Binding-site contacts:
Ligand atom N37 contacts residue GLN284 of chain 1.A at 3.4 Å.
Ligand atom C18 contacts residue SER345 of chain 1.A at 3.7 Å.
Ligand atom C32 contacts residue TYR313 of chain 1.A at 3.6 Å (hydrophobic).
Ligand atom C36 contacts residue GLN284 of chain 1.A at 3.7 Å.
Ligand atom C33 contacts residue GLN284 of chain 1.A at 3.6 Å.
Ligand atom N22 contacts residue SER345 of chain 1.A at 2.9 Å (h-bond).
Ligand atom C29 contacts residue TYR313 of chain 1.A at 3.4 Å (hydrophobic).
Ligand atom C30 contacts residue TYR313 of chain 1.A at 3.4 Å (hydrophobic).
Ligand atom C28 contacts residue GLU235 of chain 1.A at 3.4 Å.
Ligand atom C4 contacts residue LYS346 of chain 1.A at 3.6 Å.
Ligand atom C2 contacts residue LYS346 of chain 1.A at 1.3 Å.
Ligand atom C34 contacts residue GLN284 of chain 1.A at 3.6 Å.
Ligand atom C31 contacts residue SER345 of chain 1.A at 3.4 Å.
Ligand atom C8 contacts residue PHE316 of chain 1.A at 3.4 Å (hydrophobic).
Ligand atom C12 contacts residue PHE316 of chain 1.A at 3.7 Å (hydrophobic).
Ligand atom C3 contacts residue LYS346 of chain 1.A at 2.4 Å.
Ligand atom C27 contacts residue GLU235 of chain 1.A at 3.5 Å.
Ligand atom C6 contacts residue PHE316 of chain 1.A at 3.5 Å (hydrophobic).
Ligand atom C31 contacts residue TYR313 of chain 1.A at 3.4 Å (hydrophobic).
Ligand atom N37 contacts residue LEU314 of chain 1.A at 3.5 Å.
Ligand atom C38 contacts residue GLN284 of chain 1.A at 3.7 Å.
Ligand atom N26 contacts residue TYR313 of chain 1.A at 3.6 Å.
Ligand atom C28 contacts residue TYR313 of chain 1.A at 3.5 Å (hydrophobic).
Ligand atom C14 contacts residue TRP348 of chain 1.A at 3.7 Å (hydrophobic).
Ligand atom C27 contacts residue TYR313 of chain 1.A at 3.5 Å (hydrophobic).
Ligand atom N24 contacts residue TYR313 of chain 1.A at 3.7 Å.
Ligand atom C29 contacts residue GLU340 of chain 1.A at 3.4 Å.
Ligand atom C35 contacts residue SER237 of chain 1.A at 3.5 Å.
Ligand atom C28 contacts residue GLU340 of chain 1.A at 3.8 Å.
Ligand atom N26 contacts residue GLU235 of chain 1.A at 2.8 Å (salt-bridge).
Ligand atom C17 contacts residue SER345 of chain 1.A at 3.7 Å.
Ligand atom C36 contacts residue SER237 of chain 1.A at 3.6 Å.
Ligand atom C10 contacts residue PHE316 of chain 1.A at 3.7 Å (hydrophobic).
Ligand atom C23 contacts residue TYR313 of chain 1.A at 3.5 Å (hydrophobic).
Ligand atom C9 contacts residue LEU241 of chain 1.B at 3.3 Å (hydrophobic).
Ligand atom C34 contacts residue GLU235 of chain 1.A at 3.2 Å.
Ligand atom C19 contacts residue TYR313 of chain 1.A at 3.6 Å (hydrophobic).
Ligand atom C25 contacts residue GLU235 of chain 1.A at 3.8 Å.
Ligand atom O1 contacts residue LYS346 of chain 1.A at 2.2 Å (salt-bridge).
Ligand atom C11 contacts residue PHE316 of chain 1.A at 3.5 Å (hydrophobic).

Sequence of chain 1.A:
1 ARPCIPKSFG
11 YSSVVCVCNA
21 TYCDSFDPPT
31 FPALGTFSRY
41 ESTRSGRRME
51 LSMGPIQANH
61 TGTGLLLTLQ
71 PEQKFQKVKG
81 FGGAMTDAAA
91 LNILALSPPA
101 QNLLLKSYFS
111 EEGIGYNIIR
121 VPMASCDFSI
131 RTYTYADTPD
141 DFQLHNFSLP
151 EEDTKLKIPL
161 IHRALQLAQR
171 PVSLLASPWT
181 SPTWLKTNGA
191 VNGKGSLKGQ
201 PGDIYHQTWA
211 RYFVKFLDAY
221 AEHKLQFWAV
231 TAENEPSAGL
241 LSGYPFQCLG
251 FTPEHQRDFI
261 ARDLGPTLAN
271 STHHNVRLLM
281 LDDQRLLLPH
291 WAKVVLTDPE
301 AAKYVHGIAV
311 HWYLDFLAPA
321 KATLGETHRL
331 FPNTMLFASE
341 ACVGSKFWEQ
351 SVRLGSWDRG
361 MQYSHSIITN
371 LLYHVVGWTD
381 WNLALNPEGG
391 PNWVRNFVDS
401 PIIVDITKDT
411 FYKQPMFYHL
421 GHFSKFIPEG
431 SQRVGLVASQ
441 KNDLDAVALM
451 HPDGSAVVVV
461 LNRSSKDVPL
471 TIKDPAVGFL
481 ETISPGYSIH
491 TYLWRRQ

Sequence of chain 1.B:
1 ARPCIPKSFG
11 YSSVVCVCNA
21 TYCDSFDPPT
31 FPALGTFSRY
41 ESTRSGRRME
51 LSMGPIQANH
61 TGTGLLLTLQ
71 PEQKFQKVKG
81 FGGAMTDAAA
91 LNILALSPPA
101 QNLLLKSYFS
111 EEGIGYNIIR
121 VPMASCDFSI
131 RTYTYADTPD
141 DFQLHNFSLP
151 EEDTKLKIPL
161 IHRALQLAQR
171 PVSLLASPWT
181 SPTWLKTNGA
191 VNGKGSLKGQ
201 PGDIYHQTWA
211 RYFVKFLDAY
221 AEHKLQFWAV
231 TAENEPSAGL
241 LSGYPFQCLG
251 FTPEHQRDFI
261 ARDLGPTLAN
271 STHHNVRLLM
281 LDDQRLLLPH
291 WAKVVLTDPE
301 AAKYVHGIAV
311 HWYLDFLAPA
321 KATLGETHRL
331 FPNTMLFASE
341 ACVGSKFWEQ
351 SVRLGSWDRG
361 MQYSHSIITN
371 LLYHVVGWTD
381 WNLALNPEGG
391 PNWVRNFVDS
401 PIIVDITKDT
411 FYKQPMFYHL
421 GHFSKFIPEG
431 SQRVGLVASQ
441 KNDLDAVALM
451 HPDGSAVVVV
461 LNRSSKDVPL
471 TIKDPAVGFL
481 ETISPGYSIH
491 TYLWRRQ

A protein and the small-molecule ligand that binds it are described below.
Small molecule (SMILES): O=C(O)CCCCCCCCC#Cc1ccc2c(c1)C[C@H](Nc1nc(-c3cccnc3)nc3ccccc13)C2